This small molecule binds to this protein.
Small molecule (SMILES): CC(=O)N[C@@H]1[C@@H](O)[C@H](O)[C@@H](CO)O[C@H]1O

Binding-site contacts:
Ligand atom C7 contacts residue ILE26 of chain 1.B at 4.3 Å (hydrophobic).
Ligand atom O6 contacts residue SER109 of chain 1.B at 2.7 Å (h-bond).
Ligand atom O5 contacts residue ASN47 of chain 1.B at 2.4 Å (h-bond).
Ligand atom C5 contacts residue GLU71 of chain 1.B at 4.3 Å.
Ligand atom O6 contacts residue VAL70 of chain 1.B at 3.8 Å.
Ligand atom C4 contacts residue GLU71 of chain 1.B at 4.3 Å.
Ligand atom O5 contacts residue VAL70 of chain 1.B at 3.8 Å.
Ligand atom N2 contacts residue HIS24 of chain 1.B at 4.2 Å.
Ligand atom C6 contacts residue SER109 of chain 1.B at 3.9 Å.
Ligand atom C4 contacts residue ASN47 of chain 1.B at 4.2 Å.
Ligand atom C1 contacts residue VAL70 of chain 1.B at 4.4 Å (hydrophobic).
Ligand atom C3 contacts residue HIS24 of chain 1.B at 4.2 Å.
Ligand atom C8 contacts residue ASN47 of chain 1.B at 4.4 Å.
Ligand atom C2 contacts residue ASN47 of chain 1.B at 2.5 Å.
Ligand atom C2 contacts residue GLU71 of chain 1.B at 4.4 Å.
Ligand atom C7 contacts residue ASN47 of chain 1.B at 3.2 Å.
Ligand atom C1 contacts residue ASN47 of chain 1.B at 1.4 Å.
Ligand atom C6 contacts residue GLU71 of chain 1.B at 4.0 Å.
Ligand atom C5 contacts residue VAL70 of chain 1.B at 4.0 Å (hydrophobic).
Ligand atom C1 contacts residue GLU71 of chain 1.B at 4.2 Å.
Ligand atom O6 contacts residue GLU71 of chain 1.B at 3.0 Å (salt-bridge).
Ligand atom O7 contacts residue GLU71 of chain 1.B at 4.2 Å.
Ligand atom C5 contacts residue ASN47 of chain 1.B at 3.7 Å.
Ligand atom C6 contacts residue VAL70 of chain 1.B at 3.8 Å (hydrophobic).
Ligand atom N2 contacts residue ASN47 of chain 1.B at 3.0 Å (h-bond).
Ligand atom O5 contacts residue GLU71 of chain 1.B at 3.3 Å.
Ligand atom O7 contacts residue ASN47 of chain 1.B at 3.0 Å (h-bond).
Ligand atom C8 contacts residue ILE26 of chain 1.B at 3.8 Å (hydrophobic).
Ligand atom C1 contacts residue HIS24 of chain 1.B at 4.4 Å.
Ligand atom C3 contacts residue ASN47 of chain 1.B at 3.8 Å.

Sequence of chain 1.B:
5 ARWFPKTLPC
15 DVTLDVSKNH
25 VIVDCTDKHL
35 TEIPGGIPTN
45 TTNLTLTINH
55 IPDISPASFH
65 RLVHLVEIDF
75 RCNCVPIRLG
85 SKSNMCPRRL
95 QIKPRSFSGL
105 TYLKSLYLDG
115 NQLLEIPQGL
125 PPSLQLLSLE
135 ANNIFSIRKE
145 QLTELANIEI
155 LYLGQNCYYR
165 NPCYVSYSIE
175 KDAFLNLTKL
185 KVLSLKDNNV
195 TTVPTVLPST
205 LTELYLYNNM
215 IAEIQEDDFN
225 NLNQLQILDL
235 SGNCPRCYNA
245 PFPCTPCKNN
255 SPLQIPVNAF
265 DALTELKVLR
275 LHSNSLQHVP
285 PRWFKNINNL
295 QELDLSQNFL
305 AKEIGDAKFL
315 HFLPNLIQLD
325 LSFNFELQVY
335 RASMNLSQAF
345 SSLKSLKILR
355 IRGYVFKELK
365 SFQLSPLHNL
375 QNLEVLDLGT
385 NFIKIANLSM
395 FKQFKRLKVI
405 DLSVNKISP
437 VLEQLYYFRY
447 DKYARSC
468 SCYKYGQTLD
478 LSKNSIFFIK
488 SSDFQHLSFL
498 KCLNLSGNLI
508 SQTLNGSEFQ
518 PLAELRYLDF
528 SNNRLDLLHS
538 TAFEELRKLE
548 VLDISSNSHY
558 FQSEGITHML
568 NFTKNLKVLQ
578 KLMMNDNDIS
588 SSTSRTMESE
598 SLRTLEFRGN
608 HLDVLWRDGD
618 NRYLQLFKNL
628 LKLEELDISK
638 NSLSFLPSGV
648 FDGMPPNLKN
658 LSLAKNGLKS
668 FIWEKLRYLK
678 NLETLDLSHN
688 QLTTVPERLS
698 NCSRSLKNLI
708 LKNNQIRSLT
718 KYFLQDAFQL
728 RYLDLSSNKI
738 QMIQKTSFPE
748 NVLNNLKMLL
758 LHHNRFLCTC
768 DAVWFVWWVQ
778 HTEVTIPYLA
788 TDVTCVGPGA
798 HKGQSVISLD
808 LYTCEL